Binding-site contacts:
Ligand atom NBI contacts residue MG1 of chain 1.G at 2.7 Å.
Ligand atom NBI contacts residue ASP211 of chain 1.A at 3.4 Å (salt-bridge).
Ligand atom CAJ contacts residue ASN212 of chain 1.A at 3.8 Å.
Ligand atom OAF contacts residue ASP211 of chain 1.A at 3.2 Å (salt-bridge).
Ligand atom CAM contacts residue TYR238 of chain 1.A at 3.6 Å (hydrophobic).
Ligand atom CAP contacts residue MG1 of chain 1.G at 3.3 Å.
Ligand atom OAD contacts residue ASN212 of chain 1.A at 3.6 Å.
Ligand atom FAG contacts residue GLN241 of chain 1.A at 3.1 Å.
Ligand atom NAV contacts residue ASP211 of chain 1.A at 2.9 Å (salt-bridge).
Ligand atom CBE contacts residue MG1 of chain 1.H at 3.8 Å.
Ligand atom OAF contacts residue CYS160 of chain 1.A at 3.8 Å.
Ligand atom OAF contacts residue MG1 of chain 1.H at 2.1 Å.
Ligand atom OAC contacts residue ASP159 of chain 1.A at 3.5 Å (salt-bridge).
Ligand atom CAJ contacts residue TYR238 of chain 1.A at 3.8 Å (hydrophobic).
Ligand atom CAQ contacts residue PRO240 of chain 1.A at 3.6 Å (hydrophobic).
Ligand atom CBF contacts residue GLU247 of chain 1.A at 3.2 Å.
Ligand atom CAJ contacts residue PRO237 of chain 1.A at 3.5 Å (hydrophobic).
Ligand atom CAO contacts residue PRO240 of chain 1.A at 3.7 Å (hydrophobic).
Ligand atom CBH contacts residue MG1 of chain 1.G at 2.8 Å.
Ligand atom OAF contacts residue GLU247 of chain 1.A at 3.0 Å (salt-bridge).
Ligand atom CBB contacts residue PRO240 of chain 1.A at 3.6 Å (hydrophobic).
Ligand atom NBI contacts residue MG1 of chain 1.H at 2.6 Å.
Ligand atom CAP contacts residue ASP211 of chain 1.A at 3.7 Å.
Ligand atom CBD contacts residue ASN212 of chain 1.A at 3.4 Å.
Ligand atom OAF contacts residue ASP159 of chain 1.A at 2.4 Å (salt-bridge).
Ligand atom CBH contacts residue ASP211 of chain 1.A at 3.3 Å.
Ligand atom CAK contacts residue ASN212 of chain 1.A at 3.7 Å.
Ligand atom CBC contacts residue PRO240 of chain 1.A at 3.7 Å (hydrophobic).
Ligand atom CAL contacts residue PRO240 of chain 1.A at 3.6 Å (hydrophobic).
Ligand atom NAV contacts residue MG1 of chain 1.G at 2.2 Å.
Ligand atom CAN contacts residue ASN212 of chain 1.A at 3.2 Å.
Ligand atom NAW contacts residue GLU247 of chain 1.A at 3.8 Å.
Ligand atom OAC contacts residue MG1 of chain 1.H at 1.6 Å.
Ligand atom OAF contacts residue MG1 of chain 1.G at 2.0 Å.
Ligand atom NBI contacts residue ASP159 of chain 1.A at 3.7 Å.
Ligand atom CAY contacts residue PRO240 of chain 1.A at 3.7 Å (hydrophobic).
Ligand atom CBF contacts residue MG1 of chain 1.H at 2.4 Å.
Ligand atom OAC contacts residue GLU247 of chain 1.A at 2.3 Å (salt-bridge).
Ligand atom FAH contacts residue GLU247 of chain 1.A at 2.9 Å.
Ligand atom NBI contacts residue GLU247 of chain 1.A at 3.4 Å (salt-bridge).

Sequence of chain 1.A:
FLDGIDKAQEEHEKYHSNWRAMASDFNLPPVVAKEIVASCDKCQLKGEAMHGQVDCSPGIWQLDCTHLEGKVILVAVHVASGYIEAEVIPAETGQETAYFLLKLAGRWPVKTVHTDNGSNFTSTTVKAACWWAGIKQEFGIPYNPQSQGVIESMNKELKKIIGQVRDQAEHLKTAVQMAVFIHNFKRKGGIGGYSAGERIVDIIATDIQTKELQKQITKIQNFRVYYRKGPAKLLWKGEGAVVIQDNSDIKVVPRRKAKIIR

A protein and the small-molecule ligand that binds it are described below.
Small molecule (SMILES): Nc1c(C(=O)NCc2ccc(F)cc2F)c(=O)n(O)c2ncc(CCS(=O)(=O)c3ccccc3)cc12